Sequence of chain 1.A:
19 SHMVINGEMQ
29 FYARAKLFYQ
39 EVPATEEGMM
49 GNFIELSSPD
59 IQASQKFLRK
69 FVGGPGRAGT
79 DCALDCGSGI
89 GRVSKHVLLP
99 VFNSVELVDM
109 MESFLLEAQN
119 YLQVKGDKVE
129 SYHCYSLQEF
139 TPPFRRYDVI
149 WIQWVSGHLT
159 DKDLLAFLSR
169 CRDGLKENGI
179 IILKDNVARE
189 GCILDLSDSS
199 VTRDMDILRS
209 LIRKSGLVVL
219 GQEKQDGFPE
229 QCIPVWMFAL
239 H

The protein below binds the small molecule below.
Small molecule (SMILES): CNCC(=O)N1CCC[C@H]1C(=O)N[C@@H](CCCN=C(N)N)C(=O)N[C@@H](CCCN=C(N)N)C(=O)N[C@@H](CCCN=C(N)N)C(=O)N[C@H](C=O)CO

Binding-site contacts:
Ligand atom CZ contacts residue ARG187 of chain 1.A at 3.5 Å.
Ligand atom CG contacts residue TRP152 of chain 1.A at 3.7 Å (hydrophobic).
Ligand atom CD contacts residue GLU228 of chain 1.A at 3.9 Å.
Ligand atom NH2 contacts residue ASP196 of chain 1.A at 2.9 Å (salt-bridge).
Ligand atom CD contacts residue TRP152 of chain 1.A at 3.6 Å (hydrophobic).
Ligand atom CN contacts residue SAH1 of chain 1.C at 3.8 Å.
Ligand atom C contacts residue GLN229 of chain 1.A at 3.5 Å.
Ligand atom CD contacts residue ARG187 of chain 1.A at 3.8 Å.
Ligand atom CD contacts residue GLN229 of chain 1.A at 3.2 Å.
Ligand atom CB contacts residue PHE51 of chain 1.A at 3.7 Å (hydrophobic).
Ligand atom CG contacts residue GLN229 of chain 1.A at 3.6 Å.
Ligand atom NE contacts residue ARG187 of chain 1.A at 3.2 Å (salt-bridge).
Ligand atom CZ contacts residue SER198 of chain 1.A at 3.8 Å.
Ligand atom NE contacts residue GLU228 of chain 1.A at 3.5 Å (salt-bridge).
Ligand atom NH2 contacts residue ARG187 of chain 1.A at 3.5 Å.
Ligand atom O contacts residue ILE231 of chain 1.A at 2.9 Å (h-bond).
Ligand atom NH1 contacts residue SER198 of chain 1.A at 4.0 Å.
Ligand atom C contacts residue TRP152 of chain 1.A at 3.6 Å (hydrophobic).
Ligand atom NE contacts residue GLN229 of chain 1.A at 4.0 Å.
Ligand atom NH1 contacts residue ASN184 of chain 1.A at 3.6 Å.
Ligand atom CZ contacts residue ASN184 of chain 1.A at 3.9 Å.
Ligand atom CG contacts residue MET48 of chain 1.A at 3.7 Å (hydrophobic).
Ligand atom NE contacts residue THR200 of chain 1.A at 3.8 Å.
Ligand atom CD contacts residue PHE51 of chain 1.A at 3.4 Å (hydrophobic).
Ligand atom CN contacts residue MET47 of chain 1.A at 3.2 Å (hydrophobic).
Ligand atom O contacts residue CYS230 of chain 1.A at 3.4 Å.
Ligand atom O contacts residue TRP152 of chain 1.A at 3.6 Å.
Ligand atom CG contacts residue ARG187 of chain 1.A at 3.3 Å.
Ligand atom CG contacts residue PHE51 of chain 1.A at 3.9 Å (hydrophobic).
Ligand atom CD contacts residue MET48 of chain 1.A at 3.6 Å (hydrophobic).
Ligand atom N contacts residue TRP152 of chain 1.A at 3.8 Å.
Ligand atom NH2 contacts residue SER198 of chain 1.A at 3.4 Å (h-bond).
Ligand atom CA contacts residue GLN229 of chain 1.A at 3.4 Å.
Ligand atom O contacts residue ASN184 of chain 1.A at 3.1 Å (h-bond).
Ligand atom CA contacts residue TRP152 of chain 1.A at 3.5 Å (hydrophobic).
Ligand atom N contacts residue GLN229 of chain 1.A at 2.7 Å (h-bond).
Ligand atom CB contacts residue GLN229 of chain 1.A at 3.5 Å.
Ligand atom O contacts residue PHE51 of chain 1.A at 3.4 Å.
Ligand atom C contacts residue PHE51 of chain 1.A at 3.9 Å (hydrophobic).
Ligand atom NE contacts residue ASN184 of chain 1.A at 3.4 Å (h-bond).